Sequence of chain 1.B:
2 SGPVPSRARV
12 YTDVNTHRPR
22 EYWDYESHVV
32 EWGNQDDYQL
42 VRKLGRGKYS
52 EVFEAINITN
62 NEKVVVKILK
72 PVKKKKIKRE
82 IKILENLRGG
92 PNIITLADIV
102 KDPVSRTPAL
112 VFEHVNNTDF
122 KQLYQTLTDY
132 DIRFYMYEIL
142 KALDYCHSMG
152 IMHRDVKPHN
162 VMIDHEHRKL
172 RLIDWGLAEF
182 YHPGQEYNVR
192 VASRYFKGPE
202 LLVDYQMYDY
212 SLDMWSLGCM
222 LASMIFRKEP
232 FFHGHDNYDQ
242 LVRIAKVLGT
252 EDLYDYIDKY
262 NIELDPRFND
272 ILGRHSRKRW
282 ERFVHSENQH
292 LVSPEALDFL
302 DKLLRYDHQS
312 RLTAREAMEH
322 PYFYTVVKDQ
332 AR

Binding-site contacts:
Ligand atom PA contacts residue MG1 of chain 1.I at 3.5 Å.
Ligand atom C2 contacts residue VAL116 of chain 1.B at 3.2 Å (hydrophobic).
Ligand atom C6 contacts residue GLU114 of chain 1.B at 3.6 Å.
Ligand atom N6 contacts residue GLU114 of chain 1.B at 2.7 Å (salt-bridge).
Ligand atom O3G contacts residue ASN161 of chain 1.B at 3.8 Å.
Ligand atom O2A contacts residue MG1 of chain 1.I at 2.1 Å.
Ligand atom O2A contacts residue ASP175 of chain 1.B at 3.0 Å (salt-bridge).
Ligand atom C2 contacts residue VAL66 of chain 1.B at 3.8 Å (hydrophobic).
Ligand atom C6 contacts residue VAL66 of chain 1.B at 3.6 Å (hydrophobic).
Ligand atom C8 contacts residue ILE174 of chain 1.B at 3.5 Å (hydrophobic).
Ligand atom C2' contacts residue MET163 of chain 1.B at 3.6 Å (hydrophobic).
Ligand atom N1 contacts residue VAL116 of chain 1.B at 3.0 Å (h-bond).
Ligand atom O5' contacts residue VAL53 of chain 1.B at 3.4 Å.
Ligand atom C3B contacts residue MG1 of chain 1.I at 3.8 Å.
Ligand atom O2G contacts residue ASP175 of chain 1.B at 3.2 Å (salt-bridge).
Ligand atom O4' contacts residue VAL53 of chain 1.B at 3.7 Å.
Ligand atom O1A contacts residue LYS68 of chain 1.B at 3.1 Å (salt-bridge).
Ligand atom O2G contacts residue MG1 of chain 1.I at 3.9 Å.
Ligand atom O3G contacts residue MG1 of chain 1.H at 3.4 Å.
Ligand atom PG contacts residue MG1 of chain 1.H at 3.2 Å.
Ligand atom O3G contacts residue ASP175 of chain 1.B at 2.9 Å (salt-bridge).
Ligand atom C6 contacts residue VAL116 of chain 1.B at 3.8 Å (hydrophobic).
Ligand atom C4 contacts residue MET163 of chain 1.B at 3.5 Å (hydrophobic).
Ligand atom N6 contacts residue VAL116 of chain 1.B at 3.8 Å.
Ligand atom O2B contacts residue SER51 of chain 1.B at 2.6 Å (h-bond).
Ligand atom N3 contacts residue LEU45 of chain 1.B at 3.6 Å.
Ligand atom N3 contacts residue MET163 of chain 1.B at 3.3 Å.
Ligand atom PG contacts residue ASP175 of chain 1.B at 3.7 Å.
Ligand atom O1B contacts residue MG1 of chain 1.I at 3.2 Å.
Ligand atom O3G contacts residue MG1 of chain 1.I at 2.0 Å.
Ligand atom PG contacts residue MG1 of chain 1.I at 3.4 Å.
Ligand atom PB contacts residue MG1 of chain 1.H at 3.2 Å.
Ligand atom O2G contacts residue MG1 of chain 1.H at 2.0 Å.
Ligand atom N6 contacts residue ILE95 of chain 1.B at 3.5 Å.
Ligand atom O1B contacts residue MG1 of chain 1.H at 1.9 Å.
Ligand atom O1B contacts residue ASP175 of chain 1.B at 2.6 Å (salt-bridge).
Ligand atom PB contacts residue MG1 of chain 1.I at 3.7 Å.
Ligand atom C2 contacts residue MET163 of chain 1.B at 3.7 Å (hydrophobic).
Ligand atom O2A contacts residue ASN161 of chain 1.B at 3.3 Å (h-bond).
Ligand atom N1 contacts residue VAL66 of chain 1.B at 3.6 Å.

This protein binds this small molecule.
Small molecule (SMILES): Nc1ncnc2c1ncn2[C@@H]1O[C@H](CO[P](=O)(O)O[P](=O)(O)CP(=O)(O)O)[C@@H](O)[C@H]1O